A small-molecule ligand and the protein it binds are described below.
Small molecule (SMILES): O=c1[nH]c(=O)c2nn[nH]c2[nH]1

Binding-site contacts:
Ligand atom O2 contacts residue GLU259 of chain 1.A at 3.9 Å.
Ligand atom N3 contacts residue PHE258 of chain 1.A at 3.4 Å.
Ligand atom N9 contacts residue PHE258 of chain 1.A at 3.7 Å.
Ligand atom N7 contacts residue LYS61 of chain 2.A at 3.5 Å (salt-bridge).
Ligand atom C5 contacts residue LYS171 of chain 1.A at 4.1 Å.
Ligand atom C5 contacts residue ASP58 of chain 2.A at 3.7 Å.
Ligand atom O6 contacts residue ASP58 of chain 2.A at 4.1 Å.
Ligand atom C2 contacts residue LYS171 of chain 1.A at 3.7 Å.
Ligand atom C6 contacts residue LYS171 of chain 1.A at 3.1 Å.
Ligand atom O2 contacts residue LYS171 of chain 1.A at 4.2 Å.
Ligand atom N7 contacts residue PHE258 of chain 1.A at 3.8 Å.
Ligand atom C6 contacts residue ASP58 of chain 2.A at 4.3 Å.
Ligand atom N1 contacts residue LYS171 of chain 1.A at 2.9 Å (salt-bridge).
Ligand atom C5 contacts residue PHE258 of chain 1.A at 3.4 Å (hydrophobic).
Ligand atom N1 contacts residue PHE258 of chain 1.A at 3.5 Å.
Ligand atom C6 contacts residue PHE258 of chain 1.A at 3.5 Å (hydrophobic).
Ligand atom C6 contacts residue LEU170 of chain 1.A at 4.1 Å (hydrophobic).
Ligand atom O6 contacts residue LYS171 of chain 1.A at 3.1 Å (salt-bridge).
Ligand atom N7 contacts residue ASP58 of chain 2.A at 2.5 Å (salt-bridge).
Ligand atom C4 contacts residue PHE258 of chain 1.A at 3.4 Å (hydrophobic).
Ligand atom N9 contacts residue LYS61 of chain 2.A at 3.9 Å.
Ligand atom N8 contacts residue PHE258 of chain 1.A at 4.0 Å.
Ligand atom O6 contacts residue LEU170 of chain 1.A at 3.2 Å.
Ligand atom O6 contacts residue PHE258 of chain 1.A at 3.8 Å.
Ligand atom N9 contacts residue ASP58 of chain 2.A at 4.4 Å.
Ligand atom C2 contacts residue PHE258 of chain 1.A at 3.5 Å (hydrophobic).
Ligand atom N8 contacts residue ASP58 of chain 2.A at 3.1 Å (salt-bridge).
Ligand atom O2 contacts residue PHE258 of chain 1.A at 3.6 Å.
Ligand atom N8 contacts residue LYS61 of chain 2.A at 2.9 Å (salt-bridge).

Sequence of chain 1.A:
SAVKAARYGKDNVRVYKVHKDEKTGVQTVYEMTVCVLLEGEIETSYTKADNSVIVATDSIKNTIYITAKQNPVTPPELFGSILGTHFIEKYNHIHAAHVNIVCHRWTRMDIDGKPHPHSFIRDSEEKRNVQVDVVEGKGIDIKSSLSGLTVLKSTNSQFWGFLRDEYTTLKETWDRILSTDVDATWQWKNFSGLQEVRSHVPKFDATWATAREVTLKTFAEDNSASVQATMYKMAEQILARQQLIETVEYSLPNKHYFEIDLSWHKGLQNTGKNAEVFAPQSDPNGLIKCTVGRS

Sequence of chain 2.A:
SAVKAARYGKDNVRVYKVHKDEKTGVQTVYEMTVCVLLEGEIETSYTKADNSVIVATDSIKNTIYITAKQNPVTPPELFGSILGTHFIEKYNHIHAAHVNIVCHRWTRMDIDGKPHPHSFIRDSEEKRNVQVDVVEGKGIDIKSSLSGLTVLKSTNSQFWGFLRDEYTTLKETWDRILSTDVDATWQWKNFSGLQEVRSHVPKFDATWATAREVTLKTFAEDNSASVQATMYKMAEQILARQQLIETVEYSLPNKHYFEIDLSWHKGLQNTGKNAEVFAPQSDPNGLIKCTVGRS